Sequence of chain 1.A:
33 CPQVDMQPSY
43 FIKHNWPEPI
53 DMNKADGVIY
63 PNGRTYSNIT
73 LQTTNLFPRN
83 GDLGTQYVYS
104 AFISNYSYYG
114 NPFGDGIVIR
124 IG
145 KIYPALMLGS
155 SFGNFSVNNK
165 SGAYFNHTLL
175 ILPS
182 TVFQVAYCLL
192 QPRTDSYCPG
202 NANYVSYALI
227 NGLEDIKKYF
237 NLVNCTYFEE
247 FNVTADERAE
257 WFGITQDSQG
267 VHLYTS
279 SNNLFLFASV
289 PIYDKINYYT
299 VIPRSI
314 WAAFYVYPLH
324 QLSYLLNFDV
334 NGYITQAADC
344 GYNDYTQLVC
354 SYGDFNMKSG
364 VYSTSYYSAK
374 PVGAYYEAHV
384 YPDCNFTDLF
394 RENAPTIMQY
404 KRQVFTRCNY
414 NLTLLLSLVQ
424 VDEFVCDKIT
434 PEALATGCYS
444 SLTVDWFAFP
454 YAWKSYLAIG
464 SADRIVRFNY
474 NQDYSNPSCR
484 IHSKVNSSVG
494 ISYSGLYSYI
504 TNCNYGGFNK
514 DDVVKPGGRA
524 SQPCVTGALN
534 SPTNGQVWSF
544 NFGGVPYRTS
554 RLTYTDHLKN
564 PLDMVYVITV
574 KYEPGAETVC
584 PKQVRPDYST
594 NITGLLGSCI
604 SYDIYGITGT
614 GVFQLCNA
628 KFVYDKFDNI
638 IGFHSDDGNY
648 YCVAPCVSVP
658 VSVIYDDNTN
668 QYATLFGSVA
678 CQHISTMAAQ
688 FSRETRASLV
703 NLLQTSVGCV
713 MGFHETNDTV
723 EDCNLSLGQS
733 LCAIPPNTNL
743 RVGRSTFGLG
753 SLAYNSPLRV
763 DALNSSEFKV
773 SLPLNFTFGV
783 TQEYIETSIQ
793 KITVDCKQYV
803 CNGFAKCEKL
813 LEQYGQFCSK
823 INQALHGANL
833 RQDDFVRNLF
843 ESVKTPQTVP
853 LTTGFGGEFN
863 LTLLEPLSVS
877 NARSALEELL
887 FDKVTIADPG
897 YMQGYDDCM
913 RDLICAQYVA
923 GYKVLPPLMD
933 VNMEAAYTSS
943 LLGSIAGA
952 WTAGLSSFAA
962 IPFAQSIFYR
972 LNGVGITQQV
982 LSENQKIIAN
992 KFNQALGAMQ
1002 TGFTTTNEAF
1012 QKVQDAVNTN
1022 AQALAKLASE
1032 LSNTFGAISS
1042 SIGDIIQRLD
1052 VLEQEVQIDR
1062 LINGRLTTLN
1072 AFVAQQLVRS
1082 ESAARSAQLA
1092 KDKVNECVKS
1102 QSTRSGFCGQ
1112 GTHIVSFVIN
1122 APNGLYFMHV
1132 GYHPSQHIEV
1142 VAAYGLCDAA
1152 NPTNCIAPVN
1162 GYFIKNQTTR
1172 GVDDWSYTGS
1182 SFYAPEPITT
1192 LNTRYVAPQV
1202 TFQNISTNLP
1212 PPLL

The protein below binds the small molecule below.
Small molecule (SMILES): CC(=O)N[C@@H]1[C@@H](O)[C@H](O)[C@@H](CO)O[C@H]1O

Binding-site contacts:
Ligand atom N2 contacts residue ASN108 of chain 1.A at 2.9 Å (h-bond).
Ligand atom O5 contacts residue ASN108 of chain 1.A at 2.4 Å (h-bond).
Ligand atom C5 contacts residue PRO40 of chain 1.A at 4.4 Å (hydrophobic).
Ligand atom O7 contacts residue ASN108 of chain 1.A at 3.5 Å (h-bond).
Ligand atom C7 contacts residue TYR111 of chain 1.A at 4.2 Å (hydrophobic).
Ligand atom O3 contacts residue TYR112 of chain 1.A at 4.2 Å.
Ligand atom C2 contacts residue ASN108 of chain 1.A at 2.5 Å.
Ligand atom C7 contacts residue ASN108 of chain 1.A at 3.4 Å.
Ligand atom C8 contacts residue ASN108 of chain 1.A at 4.5 Å.
Ligand atom C1 contacts residue TYR112 of chain 1.A at 3.9 Å (hydrophobic).
Ligand atom C6 contacts residue PRO40 of chain 1.A at 3.9 Å (hydrophobic).
Ligand atom O6 contacts residue PRO40 of chain 1.A at 3.7 Å.
Ligand atom C8 contacts residue TYR112 of chain 1.A at 3.7 Å (hydrophobic).
Ligand atom C3 contacts residue TYR112 of chain 1.A at 3.6 Å (hydrophobic).
Ligand atom C5 contacts residue ASN108 of chain 1.A at 3.8 Å.
Ligand atom C4 contacts residue ASN108 of chain 1.A at 4.3 Å.
Ligand atom C2 contacts residue TYR112 of chain 1.A at 3.7 Å (hydrophobic).
Ligand atom C8 contacts residue TYR111 of chain 1.A at 3.6 Å (hydrophobic).
Ligand atom N2 contacts residue TYR112 of chain 1.A at 2.9 Å (h-bond).
Ligand atom C7 contacts residue TYR112 of chain 1.A at 3.9 Å (hydrophobic).
Ligand atom O7 contacts residue TYR111 of chain 1.A at 3.7 Å.
Ligand atom O5 contacts residue PRO40 of chain 1.A at 3.8 Å.
Ligand atom C3 contacts residue ASN108 of chain 1.A at 3.9 Å.
Ligand atom C1 contacts residue ASN108 of chain 1.A at 1.5 Å.
Ligand atom O6 contacts residue ILE44 of chain 1.A at 4.0 Å.